Sequence of chain 2.C:
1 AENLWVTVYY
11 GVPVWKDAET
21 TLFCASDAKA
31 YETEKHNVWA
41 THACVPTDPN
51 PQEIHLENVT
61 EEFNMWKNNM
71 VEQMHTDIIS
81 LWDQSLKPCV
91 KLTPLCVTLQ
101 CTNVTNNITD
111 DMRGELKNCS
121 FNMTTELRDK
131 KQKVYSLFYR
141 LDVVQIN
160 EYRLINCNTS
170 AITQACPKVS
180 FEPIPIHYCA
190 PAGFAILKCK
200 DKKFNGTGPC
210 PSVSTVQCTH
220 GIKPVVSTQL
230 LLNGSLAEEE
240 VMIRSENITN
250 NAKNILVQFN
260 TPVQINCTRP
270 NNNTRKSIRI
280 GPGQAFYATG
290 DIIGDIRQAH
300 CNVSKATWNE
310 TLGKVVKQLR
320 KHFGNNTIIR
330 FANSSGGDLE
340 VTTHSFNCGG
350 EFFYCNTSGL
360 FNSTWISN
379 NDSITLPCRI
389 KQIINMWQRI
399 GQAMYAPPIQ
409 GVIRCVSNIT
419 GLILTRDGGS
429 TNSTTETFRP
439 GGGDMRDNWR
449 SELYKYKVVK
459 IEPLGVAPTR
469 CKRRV

Binding-site contacts:
Ligand atom C7 contacts residue ASN246 of chain 2.C at 3.6 Å.
Ligand atom C2 contacts residue ASN246 of chain 2.C at 2.5 Å.
Ligand atom O5 contacts residue ASN249 of chain 2.C at 4.1 Å.
Ligand atom C6 contacts residue THR248 of chain 2.C at 4.1 Å.
Ligand atom O6 contacts residue ASN249 of chain 2.C at 4.0 Å.
Ligand atom C4 contacts residue ASN246 of chain 2.C at 4.2 Å.
Ligand atom O5 contacts residue THR248 of chain 2.C at 3.4 Å (h-bond).
Ligand atom N2 contacts residue ASN246 of chain 2.C at 2.9 Å (h-bond).
Ligand atom C1 contacts residue ASN246 of chain 2.C at 1.4 Å.
Ligand atom C8 contacts residue ASN246 of chain 2.C at 3.9 Å.
Ligand atom C1 contacts residue THR248 of chain 2.C at 3.5 Å.
Ligand atom O6 contacts residue THR248 of chain 2.C at 4.1 Å.
Ligand atom O7 contacts residue ASN246 of chain 2.C at 4.5 Å.
Ligand atom C5 contacts residue ASN246 of chain 2.C at 3.7 Å.
Ligand atom O5 contacts residue ASN246 of chain 2.C at 2.4 Å (h-bond).
Ligand atom C3 contacts residue ASN246 of chain 2.C at 3.8 Å.
Ligand atom C5 contacts residue THR248 of chain 2.C at 3.6 Å.

This small molecule binds to this protein.
Small molecule (SMILES): CC(=O)N[C@@H]1[C@@H](O)[C@H](O)[C@@H](CO)O[C@H]1O